Binding-site contacts:
Ligand atom C11 contacts residue MET245 of chain 1.A at 3.8 Å (hydrophobic).
Ligand atom C18 contacts residue MET245 of chain 1.A at 4.0 Å (hydrophobic).
Ligand atom O17 contacts residue THR227 of chain 1.A at 2.7 Å (h-bond).
Ligand atom C1 contacts residue LEU57 of chain 1.A at 4.1 Å (hydrophobic).
Ligand atom C16 contacts residue PHE226 of chain 1.A at 3.8 Å (hydrophobic).
Ligand atom C15 contacts residue MET130 of chain 1.A at 4.0 Å (hydrophobic).
Ligand atom C5 contacts residue PHE114 of chain 1.A at 3.7 Å (hydrophobic).
Ligand atom C16 contacts residue THR227 of chain 1.A at 3.9 Å.
Ligand atom C3 contacts residue PHE114 of chain 1.A at 4.0 Å (hydrophobic).
Ligand atom C6 contacts residue PHE114 of chain 1.A at 3.9 Å (hydrophobic).
Ligand atom C2 contacts residue GLN61 of chain 1.A at 3.4 Å.
Ligand atom C4 contacts residue PHE114 of chain 1.A at 3.9 Å (hydrophobic).
Ligand atom C3 contacts residue GLN61 of chain 1.A at 3.8 Å.
Ligand atom C18 contacts residue THR227 of chain 1.A at 3.3 Å.
Ligand atom C18 contacts residue MET92 of chain 1.A at 3.8 Å (hydrophobic).
Ligand atom C2 contacts residue MET95 of chain 1.A at 4.0 Å (hydrophobic).
Ligand atom O3 contacts residue MET99 of chain 1.A at 3.6 Å.
Ligand atom O3 contacts residue LEU57 of chain 1.A at 4.0 Å.
Ligand atom O17 contacts residue PHE241 of chain 1.A at 4.0 Å.
Ligand atom O17 contacts residue ASN55 of chain 1.A at 2.7 Å (h-bond).
Ligand atom O3 contacts residue MET95 of chain 1.A at 4.1 Å.
Ligand atom O3 contacts residue GLN61 of chain 1.A at 3.4 Å (h-bond).
Ligand atom C4 contacts residue MET95 of chain 1.A at 3.9 Å (hydrophobic).
Ligand atom C11 contacts residue LEU54 of chain 1.A at 3.3 Å (hydrophobic).
Ligand atom C3 contacts residue ARG102 of chain 1.A at 4.1 Å.
Ligand atom O3 contacts residue PHE114 of chain 1.A at 3.7 Å.
Ligand atom C13 contacts residue ASN55 of chain 1.A at 3.7 Å.
Ligand atom C17 contacts residue LEU51 of chain 1.A at 3.9 Å (hydrophobic).
Ligand atom C9 contacts residue LEU54 of chain 1.A at 4.1 Å (hydrophobic).
Ligand atom C3 contacts residue MET95 of chain 1.A at 4.0 Å (hydrophobic).
Ligand atom O3 contacts residue ARG102 of chain 1.A at 3.0 Å (salt-bridge).
Ligand atom C16 contacts residue LEU51 of chain 1.A at 3.9 Å (hydrophobic).
Ligand atom C6 contacts residue VAL96 of chain 1.A at 4.1 Å (hydrophobic).
Ligand atom C12 contacts residue ASN55 of chain 1.A at 3.3 Å.
Ligand atom C12 contacts residue LEU54 of chain 1.A at 3.5 Å (hydrophobic).
Ligand atom C17 contacts residue ASN55 of chain 1.A at 3.3 Å.
Ligand atom C12 contacts residue MET245 of chain 1.A at 3.6 Å (hydrophobic).
Ligand atom C17 contacts residue THR227 of chain 1.A at 3.8 Å.
Ligand atom C19 contacts residue MET95 of chain 1.A at 3.8 Å (hydrophobic).
Ligand atom C2 contacts residue LEU57 of chain 1.A at 4.0 Å (hydrophobic).

Sequence of chain 1.A:
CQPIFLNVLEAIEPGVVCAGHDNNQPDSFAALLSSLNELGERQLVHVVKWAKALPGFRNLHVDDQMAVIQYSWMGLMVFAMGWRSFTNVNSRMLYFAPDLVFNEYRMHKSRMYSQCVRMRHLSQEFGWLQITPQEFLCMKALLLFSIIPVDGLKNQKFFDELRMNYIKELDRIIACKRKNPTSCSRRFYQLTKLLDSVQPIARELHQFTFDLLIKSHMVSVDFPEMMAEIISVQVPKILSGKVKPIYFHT

This protein binds this small molecule.
Small molecule (SMILES): C[C@]12CCC(=O)C[C@@H]1CC[C@@H]1[C@@H]2CC[C@]2(C)[C@@H](O)CC[C@@H]12